Sequence of chain 1.A:
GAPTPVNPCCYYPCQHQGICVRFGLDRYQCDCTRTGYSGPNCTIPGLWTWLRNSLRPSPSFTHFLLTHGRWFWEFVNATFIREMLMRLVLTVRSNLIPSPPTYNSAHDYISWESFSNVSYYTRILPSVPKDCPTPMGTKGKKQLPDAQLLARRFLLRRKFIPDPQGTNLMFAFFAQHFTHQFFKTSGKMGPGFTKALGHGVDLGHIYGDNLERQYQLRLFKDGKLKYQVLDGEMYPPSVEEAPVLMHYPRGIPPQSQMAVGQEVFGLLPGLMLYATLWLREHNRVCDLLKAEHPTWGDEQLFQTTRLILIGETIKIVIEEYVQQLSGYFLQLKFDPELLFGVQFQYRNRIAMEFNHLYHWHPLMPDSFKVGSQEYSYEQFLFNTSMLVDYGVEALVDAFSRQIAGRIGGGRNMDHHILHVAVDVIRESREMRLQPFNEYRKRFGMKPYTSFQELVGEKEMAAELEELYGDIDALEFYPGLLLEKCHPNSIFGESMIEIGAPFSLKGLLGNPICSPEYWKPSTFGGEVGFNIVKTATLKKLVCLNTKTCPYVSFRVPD

Binding-site contacts:
Ligand atom C4 contacts residue ASN386 of chain 1.A at 4.2 Å.
Ligand atom O6 contacts residue ASN386 of chain 1.A at 4.1 Å.
Ligand atom C4 contacts residue TYR378 of chain 1.A at 4.2 Å (hydrophobic).
Ligand atom O6 contacts residue TYR393 of chain 1.A at 3.6 Å.
Ligand atom O6 contacts residue MET389 of chain 1.A at 3.2 Å.
Ligand atom C5 contacts residue SER388 of chain 1.A at 4.0 Å.
Ligand atom O5 contacts residue ASP392 of chain 1.A at 4.5 Å.
Ligand atom O5 contacts residue ASN386 of chain 1.A at 2.4 Å (h-bond).
Ligand atom C6 contacts residue ASP392 of chain 1.A at 3.5 Å.
Ligand atom C1 contacts residue ASN386 of chain 1.A at 1.4 Å.
Ligand atom C1 contacts residue MET389 of chain 1.A at 4.2 Å (hydrophobic).
Ligand atom O5 contacts residue SER388 of chain 1.A at 4.2 Å.
Ligand atom O7 contacts residue GLU381 of chain 1.A at 4.2 Å.
Ligand atom C2 contacts residue ASN386 of chain 1.A at 2.5 Å.
Ligand atom C2 contacts residue GLN382 of chain 1.A at 4.2 Å.
Ligand atom C3 contacts residue ASN386 of chain 1.A at 3.8 Å.
Ligand atom C1 contacts residue GLN382 of chain 1.A at 4.2 Å.
Ligand atom C5 contacts residue TYR378 of chain 1.A at 4.3 Å (hydrophobic).
Ligand atom C7 contacts residue ASP392 of chain 1.A at 4.4 Å.
Ligand atom O6 contacts residue ASP392 of chain 1.A at 3.4 Å (salt-bridge).
Ligand atom C7 contacts residue GLN382 of chain 1.A at 3.9 Å.
Ligand atom C6 contacts residue TYR378 of chain 1.A at 3.2 Å (hydrophobic).
Ligand atom O7 contacts residue GLN382 of chain 1.A at 3.1 Å.
Ligand atom O6 contacts residue TYR378 of chain 1.A at 3.5 Å (h-bond).
Ligand atom C7 contacts residue ASN386 of chain 1.A at 3.5 Å.
Ligand atom C1 contacts residue TYR378 of chain 1.A at 4.3 Å (hydrophobic).
Ligand atom C1 contacts residue SER388 of chain 1.A at 4.2 Å.
Ligand atom C5 contacts residue ASN386 of chain 1.A at 3.7 Å.
Ligand atom O5 contacts residue MET389 of chain 1.A at 3.6 Å.
Ligand atom C6 contacts residue TYR393 of chain 1.A at 4.3 Å (hydrophobic).
Ligand atom O7 contacts residue ASN386 of chain 1.A at 3.9 Å.
Ligand atom C8 contacts residue ASP392 of chain 1.A at 3.5 Å.
Ligand atom O5 contacts residue TYR378 of chain 1.A at 4.1 Å.
Ligand atom C5 contacts residue ASP392 of chain 1.A at 3.8 Å.
Ligand atom N2 contacts residue GLN382 of chain 1.A at 4.2 Å.
Ligand atom N2 contacts residue ASN386 of chain 1.A at 2.9 Å (h-bond).

The small molecule below binds the protein below.
Small molecule (SMILES): CC(=O)N[C@H]1[C@H](O[C@H]2[C@H](O)[C@@H](NC(C)=O)CO[C@@H]2CO)O[C@H](CO)[C@@H](O)[C@@H]1O